Sequence of chain 1.D:
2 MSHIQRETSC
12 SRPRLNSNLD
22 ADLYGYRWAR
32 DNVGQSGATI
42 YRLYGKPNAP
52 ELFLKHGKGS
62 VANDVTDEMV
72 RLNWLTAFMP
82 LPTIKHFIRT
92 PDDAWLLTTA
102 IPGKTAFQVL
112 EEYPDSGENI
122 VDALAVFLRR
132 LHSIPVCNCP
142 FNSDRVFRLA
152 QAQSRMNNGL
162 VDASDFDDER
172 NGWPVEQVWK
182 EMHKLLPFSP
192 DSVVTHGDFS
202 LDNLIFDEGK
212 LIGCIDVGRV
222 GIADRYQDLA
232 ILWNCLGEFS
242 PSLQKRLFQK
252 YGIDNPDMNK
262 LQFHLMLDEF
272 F

Binding-site contacts:
Ligand atom N1 contacts residue PHE272 of chain 1.C at 3.1 Å (h-bond).
Ligand atom C15 contacts residue ASP168 of chain 1.C at 3.6 Å.
Ligand atom C3 contacts residue ASP199 of chain 1.C at 3.5 Å.
Ligand atom C12 contacts residue ASP269 of chain 1.C at 3.6 Å.
Ligand atom C14 contacts residue ASP168 of chain 1.C at 3.7 Å.
Ligand atom O13 contacts residue ASP168 of chain 1.C at 2.8 Å (salt-bridge).
Ligand atom N2 contacts residue PHE272 of chain 1.C at 2.7 Å (h-bond).
Ligand atom N3 contacts residue ASP166 of chain 1.C at 2.9 Å (salt-bridge).
Ligand atom N4 contacts residue ASP168 of chain 1.C at 3.9 Å.
Ligand atom O10 contacts residue ASP166 of chain 1.C at 3.8 Å.
Ligand atom C7 contacts residue ASP168 of chain 1.C at 3.8 Å.
Ligand atom C6 contacts residue PHE272 of chain 1.C at 3.2 Å (hydrophobic).
Ligand atom O8 contacts residue ARG220 of chain 1.C at 3.4 Å (salt-bridge).
Ligand atom N2 contacts residue ASP269 of chain 1.C at 2.7 Å (salt-bridge).
Ligand atom O14 contacts residue ASN235 of chain 1.C at 3.4 Å (h-bond).
Ligand atom C18 contacts residue SER3 of chain 1.D at 3.8 Å.
Ligand atom C12 contacts residue ASP166 of chain 1.C at 3.8 Å.
Ligand atom O12 contacts residue SER3 of chain 1.D at 3.4 Å.
Ligand atom O7 contacts residue ASP199 of chain 1.C at 2.6 Å (salt-bridge).
Ligand atom C18 contacts residue HIS4 of chain 1.D at 3.2 Å.
Ligand atom O15 contacts residue HIS4 of chain 1.D at 3.8 Å.
Ligand atom C7 contacts residue ASP166 of chain 1.C at 3.6 Å.
Ligand atom C11 contacts residue ASP269 of chain 1.C at 3.4 Å.
Ligand atom N3 contacts residue GLU270 of chain 1.C at 2.6 Å (salt-bridge).
Ligand atom O8 contacts residue PHE272 of chain 1.C at 3.5 Å (h-bond).
Ligand atom O11 contacts residue ASP168 of chain 1.C at 3.4 Å (salt-bridge).
Ligand atom C9 contacts residue ASP166 of chain 1.C at 3.8 Å.
Ligand atom C15 contacts residue ASN235 of chain 1.C at 3.6 Å.
Ligand atom O14 contacts residue CYS236 of chain 1.C at 3.5 Å.
Ligand atom O13 contacts residue PHE167 of chain 1.C at 3.9 Å.
Ligand atom C8 contacts residue ASP166 of chain 1.C at 3.6 Å.
Ligand atom N3 contacts residue ASP168 of chain 1.C at 2.9 Å (salt-bridge).
Ligand atom C17 contacts residue SER3 of chain 1.D at 4.0 Å.
Ligand atom C5 contacts residue PHE272 of chain 1.C at 3.5 Å (hydrophobic).
Ligand atom C12 contacts residue GLU270 of chain 1.C at 3.4 Å.
Ligand atom O15 contacts residue SER3 of chain 1.D at 4.0 Å.
Ligand atom O5 contacts residue ASP166 of chain 1.C at 3.9 Å.
Ligand atom C10 contacts residue ASP166 of chain 1.C at 3.4 Å.
Ligand atom C7 contacts residue GLU270 of chain 1.C at 3.5 Å.
Ligand atom N3 contacts residue PHE167 of chain 1.C at 3.8 Å.

This protein binds this small molecule.
Small molecule (SMILES): NC[C@H]1O[C@H](O[C@H]2[C@H](O)[C@@H](O[C@H]3O[C@H](CO)[C@@H](O)[C@H](N)[C@H]3O)[C@H](N)C[C@@H]2N)[C@H](O)[C@@H](O)[C@@H]1O

Sequence of chain 1.C:
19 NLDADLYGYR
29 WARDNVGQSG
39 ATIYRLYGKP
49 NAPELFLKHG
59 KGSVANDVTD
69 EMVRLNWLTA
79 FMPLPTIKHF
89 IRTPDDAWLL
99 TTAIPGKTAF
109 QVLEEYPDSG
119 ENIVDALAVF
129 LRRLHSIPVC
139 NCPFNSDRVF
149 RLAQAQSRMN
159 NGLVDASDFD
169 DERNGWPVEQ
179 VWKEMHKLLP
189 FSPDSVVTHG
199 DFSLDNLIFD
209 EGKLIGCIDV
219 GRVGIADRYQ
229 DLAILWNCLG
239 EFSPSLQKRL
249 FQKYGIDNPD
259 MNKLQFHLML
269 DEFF